Sequence of chain 1.B:
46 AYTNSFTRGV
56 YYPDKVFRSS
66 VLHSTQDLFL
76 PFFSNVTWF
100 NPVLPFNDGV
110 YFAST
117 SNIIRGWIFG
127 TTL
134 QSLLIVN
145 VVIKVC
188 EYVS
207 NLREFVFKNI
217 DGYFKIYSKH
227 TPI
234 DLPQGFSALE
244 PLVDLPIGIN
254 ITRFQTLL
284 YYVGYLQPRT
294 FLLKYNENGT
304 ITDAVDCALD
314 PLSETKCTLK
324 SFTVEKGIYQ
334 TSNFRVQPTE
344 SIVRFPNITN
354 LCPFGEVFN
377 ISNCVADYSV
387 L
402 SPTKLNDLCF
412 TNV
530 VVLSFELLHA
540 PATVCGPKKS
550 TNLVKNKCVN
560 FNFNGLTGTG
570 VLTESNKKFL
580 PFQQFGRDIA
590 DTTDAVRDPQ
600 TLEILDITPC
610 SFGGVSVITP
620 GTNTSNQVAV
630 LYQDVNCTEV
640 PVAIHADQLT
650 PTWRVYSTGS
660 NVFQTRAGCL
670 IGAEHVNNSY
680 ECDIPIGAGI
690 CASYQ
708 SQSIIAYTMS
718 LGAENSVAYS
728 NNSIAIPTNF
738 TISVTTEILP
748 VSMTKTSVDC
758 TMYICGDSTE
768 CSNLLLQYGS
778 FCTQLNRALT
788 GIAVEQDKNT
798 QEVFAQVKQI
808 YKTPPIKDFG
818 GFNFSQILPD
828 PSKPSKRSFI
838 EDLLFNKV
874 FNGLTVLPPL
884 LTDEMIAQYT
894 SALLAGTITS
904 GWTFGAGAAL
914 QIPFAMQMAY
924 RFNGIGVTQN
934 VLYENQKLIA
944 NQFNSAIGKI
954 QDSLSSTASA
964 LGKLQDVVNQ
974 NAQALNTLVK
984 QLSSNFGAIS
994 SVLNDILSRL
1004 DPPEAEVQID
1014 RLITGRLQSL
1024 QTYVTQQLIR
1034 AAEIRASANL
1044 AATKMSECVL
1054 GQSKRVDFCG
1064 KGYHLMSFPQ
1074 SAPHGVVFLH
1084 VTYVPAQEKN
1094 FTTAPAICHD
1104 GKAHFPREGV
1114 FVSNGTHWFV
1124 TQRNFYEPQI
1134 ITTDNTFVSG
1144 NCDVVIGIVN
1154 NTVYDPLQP

Binding-site contacts:
Ligand atom O7 contacts residue ASN635 of chain 1.B at 4.3 Å.
Ligand atom C1 contacts residue ASN635 of chain 1.B at 1.4 Å.
Ligand atom O6 contacts residue ASN635 of chain 1.B at 4.4 Å.
Ligand atom C3 contacts residue ASN635 of chain 1.B at 3.7 Å.
Ligand atom C2 contacts residue ASN635 of chain 1.B at 2.4 Å.
Ligand atom C4 contacts residue ASN635 of chain 1.B at 4.2 Å.
Ligand atom N2 contacts residue ASN635 of chain 1.B at 2.9 Å (h-bond).
Ligand atom C5 contacts residue ASN635 of chain 1.B at 3.6 Å.
Ligand atom C8 contacts residue ASN635 of chain 1.B at 3.5 Å.
Ligand atom C7 contacts residue ASN635 of chain 1.B at 3.4 Å.
Ligand atom O5 contacts residue ASN635 of chain 1.B at 2.3 Å (h-bond).

A protein and the small-molecule ligand that binds it are described below.
Small molecule (SMILES): CC(=O)N[C@@H]1[C@@H](O)[C@H](O)[C@@H](CO)O[C@H]1O